This protein binds this small molecule.
Small molecule (SMILES): COc1ccc(/C=C/C(=O)c2ccc(OC)c3c2OC(C)(C)C=C3)cc1N

Sequence of chain 1.A:
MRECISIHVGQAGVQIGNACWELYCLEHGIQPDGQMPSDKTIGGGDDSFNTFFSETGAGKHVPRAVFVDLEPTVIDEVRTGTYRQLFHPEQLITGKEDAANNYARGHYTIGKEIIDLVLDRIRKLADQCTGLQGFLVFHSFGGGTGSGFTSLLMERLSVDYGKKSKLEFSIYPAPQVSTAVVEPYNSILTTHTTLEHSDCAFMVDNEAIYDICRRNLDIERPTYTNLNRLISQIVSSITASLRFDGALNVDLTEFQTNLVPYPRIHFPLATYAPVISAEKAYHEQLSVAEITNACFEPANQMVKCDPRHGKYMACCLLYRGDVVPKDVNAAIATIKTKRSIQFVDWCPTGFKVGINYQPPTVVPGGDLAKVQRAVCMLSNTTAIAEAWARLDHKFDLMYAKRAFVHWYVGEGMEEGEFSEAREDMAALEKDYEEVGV

Sequence of chain 1.B:
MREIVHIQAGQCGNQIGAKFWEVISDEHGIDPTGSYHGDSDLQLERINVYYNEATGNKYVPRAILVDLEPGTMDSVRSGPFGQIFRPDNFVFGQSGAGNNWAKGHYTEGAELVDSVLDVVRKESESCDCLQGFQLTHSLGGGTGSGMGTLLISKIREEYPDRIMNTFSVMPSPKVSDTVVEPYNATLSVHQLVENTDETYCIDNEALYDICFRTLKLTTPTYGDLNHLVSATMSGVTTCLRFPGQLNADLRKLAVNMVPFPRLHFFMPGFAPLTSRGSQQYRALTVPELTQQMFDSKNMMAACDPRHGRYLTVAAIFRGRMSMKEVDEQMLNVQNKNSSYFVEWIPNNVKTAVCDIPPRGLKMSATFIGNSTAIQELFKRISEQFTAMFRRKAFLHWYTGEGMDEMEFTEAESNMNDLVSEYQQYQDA

Binding-site contacts:
Ligand atom C1 contacts residue VAL181 of chain 1.A at 3.7 Å (hydrophobic).
Ligand atom C16 contacts residue LEU253 of chain 1.B at 3.8 Å (hydrophobic).
Ligand atom C25 contacts residue ASN256 of chain 1.B at 3.5 Å.
Ligand atom C4 contacts residue LYS350 of chain 1.B at 3.8 Å.
Ligand atom N27 contacts residue ASN256 of chain 1.B at 3.8 Å.
Ligand atom C19 contacts residue CYS239 of chain 1.B at 3.5 Å (hydrophobic).
Ligand atom O10 contacts residue ASP249 of chain 1.B at 3.6 Å.
Ligand atom O10 contacts residue LYS252 of chain 1.B at 3.4 Å.
Ligand atom O10 contacts residue LEU246 of chain 1.B at 3.4 Å.
Ligand atom C1 contacts residue THR312 of chain 1.B at 3.9 Å.
Ligand atom N27 contacts residue ALA180 of chain 1.A at 3.4 Å.
Ligand atom C3 contacts residue ASN256 of chain 1.B at 3.9 Å.
Ligand atom C5 contacts residue ASN256 of chain 1.B at 3.8 Å.
Ligand atom C16 contacts residue ILE368 of chain 1.B at 3.9 Å (hydrophobic).
Ligand atom C16 contacts residue VAL236 of chain 1.B at 3.1 Å (hydrophobic).
Ligand atom C25 contacts residue THR179 of chain 1.A at 3.7 Å.
Ligand atom C12 contacts residue LEU253 of chain 1.B at 3.7 Å (hydrophobic).
Ligand atom C1 contacts residue ASN348 of chain 1.B at 3.4 Å.
Ligand atom C12 contacts residue ASP249 of chain 1.B at 3.3 Å.
Ligand atom N27 contacts residue LYS350 of chain 1.B at 3.5 Å.
Ligand atom N27 contacts residue THR179 of chain 1.A at 3.6 Å.
Ligand atom C4 contacts residue MET257 of chain 1.B at 3.7 Å (hydrophobic).
Ligand atom O10 contacts residue ALA248 of chain 1.B at 3.5 Å.
Ligand atom C22 contacts residue CYS239 of chain 1.B at 3.6 Å (hydrophobic).
Ligand atom C26 contacts residue LYS350 of chain 1.B at 3.5 Å.
Ligand atom O15 contacts residue VAL236 of chain 1.B at 3.4 Å (h-bond).
Ligand atom C16 contacts residue TYR200 of chain 1.B at 3.7 Å (hydrophobic).
Ligand atom C13 contacts residue LEU240 of chain 1.B at 3.7 Å (hydrophobic).
Ligand atom C26 contacts residue ASN256 of chain 1.B at 3.6 Å.
Ligand atom N27 contacts residue VAL181 of chain 1.A at 3.3 Å (h-bond).
Ligand atom C6 contacts residue ASN256 of chain 1.B at 3.5 Å.
Ligand atom C12 contacts residue ALA248 of chain 1.B at 3.8 Å (hydrophobic).
Ligand atom C22 contacts residue ALA352 of chain 1.B at 3.6 Å (hydrophobic).
Ligand atom C18 contacts residue CYS239 of chain 1.B at 3.8 Å (hydrophobic).
Ligand atom C3 contacts residue LYS350 of chain 1.B at 3.5 Å.
Ligand atom C25 contacts residue LYS350 of chain 1.B at 3.8 Å.
Ligand atom O2 contacts residue LYS350 of chain 1.B at 3.8 Å.
Ligand atom C1 contacts residue ASN256 of chain 1.B at 3.5 Å.
Ligand atom C4 contacts residue VAL313 of chain 1.B at 3.9 Å (hydrophobic).
Ligand atom C14 contacts residue LEU253 of chain 1.B at 3.9 Å (hydrophobic).